Sequence of chain 1.A:
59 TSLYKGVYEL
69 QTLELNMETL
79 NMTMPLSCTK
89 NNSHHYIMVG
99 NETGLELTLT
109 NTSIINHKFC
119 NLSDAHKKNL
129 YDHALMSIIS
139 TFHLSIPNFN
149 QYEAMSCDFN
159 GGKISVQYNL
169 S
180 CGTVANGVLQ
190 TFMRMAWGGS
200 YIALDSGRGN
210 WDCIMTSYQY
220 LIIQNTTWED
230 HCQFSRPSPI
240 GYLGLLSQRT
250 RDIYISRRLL

The protein below binds the small molecule below.
Small molecule (SMILES): CC(=O)N[C@H]1[C@H](O[C@H]2[C@H](O)[C@@H](NC(C)=O)CO[C@@H]2CO[C@@H]2O[C@@H](C)[C@@H](O)[C@@H](O)[C@@H]2O)O[C@H](CO)[C@@H](O[C@@H]2O[C@H](CO)[C@@H](O)[C@H](O)[C@@H]2O)[C@@H]1O

Binding-site contacts:
Ligand atom C7 contacts residue TYR217 of chain 1.A at 4.1 Å (hydrophobic).
Ligand atom C5 contacts residue GLN218 of chain 1.A at 4.0 Å.
Ligand atom O4 contacts residue ASN109 of chain 1.A at 4.3 Å.
Ligand atom C6 contacts residue GLN218 of chain 1.A at 4.0 Å.
Ligand atom C8 contacts residue TYR217 of chain 1.A at 4.1 Å (hydrophobic).
Ligand atom O5 contacts residue GLN218 of chain 1.A at 3.1 Å (h-bond).
Ligand atom O7 contacts residue TYR217 of chain 1.A at 3.7 Å.
Ligand atom C5 contacts residue ASN109 of chain 1.A at 3.7 Å.
Ligand atom C6 contacts residue SER216 of chain 1.A at 3.5 Å.
Ligand atom C4 contacts residue SER216 of chain 1.A at 4.4 Å.
Ligand atom C6 contacts residue ASN109 of chain 1.A at 4.1 Å.
Ligand atom O5 contacts residue ASN109 of chain 1.A at 2.4 Å (h-bond).
Ligand atom C3 contacts residue SER216 of chain 1.A at 4.4 Å.
Ligand atom C2 contacts residue ASN109 of chain 1.A at 2.4 Å.
Ligand atom O4 contacts residue SER216 of chain 1.A at 4.0 Å.
Ligand atom O5 contacts residue SER216 of chain 1.A at 3.5 Å (h-bond).
Ligand atom N2 contacts residue ASN109 of chain 1.A at 2.8 Å (h-bond).
Ligand atom C1 contacts residue GLN218 of chain 1.A at 3.8 Å.
Ligand atom C3 contacts residue ASN109 of chain 1.A at 3.8 Å.
Ligand atom O7 contacts residue ASN109 of chain 1.A at 3.8 Å.
Ligand atom C7 contacts residue ASN109 of chain 1.A at 3.5 Å.
Ligand atom C1 contacts residue ASN109 of chain 1.A at 1.5 Å.
Ligand atom C5 contacts residue SER216 of chain 1.A at 3.3 Å.
Ligand atom C1 contacts residue ASN109 of chain 1.A at 4.3 Å.
Ligand atom O7 contacts residue SER216 of chain 1.A at 3.6 Å.
Ligand atom C1 contacts residue SER216 of chain 1.A at 4.1 Å.
Ligand atom C4 contacts residue ASN109 of chain 1.A at 4.3 Å.